A small-molecule ligand and the protein it binds are described below.
Small molecule (SMILES): Cc1cn(-c2ccc(C(N)=O)c(NC3CCC(O)CC3)c2)c2c1C(=O)CC(C)(C)C2

Sequence of chain 1.A:
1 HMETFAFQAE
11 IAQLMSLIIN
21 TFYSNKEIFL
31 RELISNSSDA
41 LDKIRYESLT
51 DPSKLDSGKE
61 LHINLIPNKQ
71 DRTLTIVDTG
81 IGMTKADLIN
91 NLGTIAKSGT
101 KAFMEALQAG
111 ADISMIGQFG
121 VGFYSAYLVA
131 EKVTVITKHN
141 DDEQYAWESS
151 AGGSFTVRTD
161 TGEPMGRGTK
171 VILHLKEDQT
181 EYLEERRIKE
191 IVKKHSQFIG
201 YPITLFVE

Binding-site contacts:
Ligand atom C23 contacts residue MET83 of chain 1.A at 3.8 Å (hydrophobic).
Ligand atom C29 contacts residue GLY120 of chain 1.A at 3.7 Å.
Ligand atom C29 contacts residue LEU92 of chain 1.A at 4.0 Å (hydrophobic).
Ligand atom C19 contacts residue ASP78 of chain 1.A at 4.0 Å.
Ligand atom N20 contacts residue SER37 of chain 1.A at 3.9 Å.
Ligand atom C16 contacts residue ASN36 of chain 1.A at 4.0 Å.
Ligand atom C4 contacts residue PHE123 of chain 1.A at 3.8 Å (hydrophobic).
Ligand atom C23 contacts residue LEU92 of chain 1.A at 4.1 Å (hydrophobic).
Ligand atom C15 contacts residue ASN36 of chain 1.A at 4.1 Å.
Ligand atom C4 contacts residue TYR124 of chain 1.A at 3.5 Å (hydrophobic).
Ligand atom C14 contacts residue PHE123 of chain 1.A at 3.9 Å (hydrophobic).
Ligand atom N20 contacts residue THR169 of chain 1.A at 3.8 Å.
Ligand atom C27 contacts residue ALA40 of chain 1.A at 4.0 Å (hydrophobic).
Ligand atom N21 contacts residue ASN36 of chain 1.A at 4.0 Å.
Ligand atom C24 contacts residue LEU92 of chain 1.A at 3.9 Å (hydrophobic).
Ligand atom O30 contacts residue THR169 of chain 1.A at 3.5 Å (h-bond).
Ligand atom C14 contacts residue ASN36 of chain 1.A at 3.6 Å.
Ligand atom C18 contacts residue MET83 of chain 1.A at 3.9 Å (hydrophobic).
Ligand atom C2 contacts residue PHE123 of chain 1.A at 3.9 Å (hydrophobic).
Ligand atom O30 contacts residue ALA40 of chain 1.A at 3.3 Å.
Ligand atom C17 contacts residue MET83 of chain 1.A at 3.9 Å (hydrophobic).
Ligand atom C8 contacts residue PHE123 of chain 1.A at 4.1 Å (hydrophobic).
Ligand atom C11 contacts residue LEU88 of chain 1.A at 3.9 Å (hydrophobic).
Ligand atom C5 contacts residue PHE123 of chain 1.A at 3.8 Å (hydrophobic).
Ligand atom N20 contacts residue ASN36 of chain 1.A at 4.0 Å.
Ligand atom C11 contacts residue LEU92 of chain 1.A at 3.8 Å (hydrophobic).
Ligand atom C19 contacts residue THR169 of chain 1.A at 3.9 Å.
Ligand atom N9 contacts residue PHE123 of chain 1.A at 3.9 Å.
Ligand atom C10 contacts residue PHE123 of chain 1.A at 4.0 Å (hydrophobic).
Ligand atom O12 contacts residue TYR124 of chain 1.A at 2.7 Å (h-bond).
Ligand atom C1 contacts residue PHE123 of chain 1.A at 4.0 Å (hydrophobic).
Ligand atom N20 contacts residue ASP78 of chain 1.A at 3.0 Å (salt-bridge).
Ligand atom C19 contacts residue ASN36 of chain 1.A at 4.0 Å.
Ligand atom C10 contacts residue TRP147 of chain 1.A at 3.5 Å (hydrophobic).
Ligand atom C13 contacts residue MET83 of chain 1.A at 4.0 Å (hydrophobic).
Ligand atom C13 contacts residue ASN36 of chain 1.A at 3.8 Å.
Ligand atom C1 contacts residue TYR124 of chain 1.A at 3.3 Å (hydrophobic).
Ligand atom O28 contacts residue LYS43 of chain 1.A at 3.1 Å (salt-bridge).
Ligand atom C15 contacts residue MET83 of chain 1.A at 3.8 Å (hydrophobic).
Ligand atom C16 contacts residue MET83 of chain 1.A at 3.8 Å (hydrophobic).